Sequence of chain 1.A:
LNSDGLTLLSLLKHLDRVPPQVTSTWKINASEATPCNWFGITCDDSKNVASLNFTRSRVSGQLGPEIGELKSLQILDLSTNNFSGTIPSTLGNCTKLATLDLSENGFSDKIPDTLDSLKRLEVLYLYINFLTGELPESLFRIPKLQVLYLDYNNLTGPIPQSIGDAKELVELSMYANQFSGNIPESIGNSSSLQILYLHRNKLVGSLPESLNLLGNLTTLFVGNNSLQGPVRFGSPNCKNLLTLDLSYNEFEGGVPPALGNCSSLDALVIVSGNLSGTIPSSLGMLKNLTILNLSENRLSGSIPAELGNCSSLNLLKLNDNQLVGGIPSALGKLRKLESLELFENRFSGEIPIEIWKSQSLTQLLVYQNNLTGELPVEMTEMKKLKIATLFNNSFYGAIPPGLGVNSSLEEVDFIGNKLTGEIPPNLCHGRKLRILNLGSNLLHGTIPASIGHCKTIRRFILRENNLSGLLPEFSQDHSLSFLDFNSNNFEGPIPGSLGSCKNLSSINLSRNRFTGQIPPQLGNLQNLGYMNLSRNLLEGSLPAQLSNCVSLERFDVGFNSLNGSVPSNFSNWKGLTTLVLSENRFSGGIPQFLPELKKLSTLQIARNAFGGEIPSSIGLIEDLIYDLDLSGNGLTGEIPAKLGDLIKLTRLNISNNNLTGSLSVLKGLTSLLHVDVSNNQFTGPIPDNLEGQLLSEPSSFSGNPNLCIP

The protein below binds the small molecule below.
Small molecule (SMILES): CC(=O)N[C@@H]1[C@@H](O)[C@H](O)[C@@H](CO)O[C@H]1O

Binding-site contacts:
Ligand atom C2 contacts residue TYR530 of chain 1.A at 3.8 Å (hydrophobic).
Ligand atom C1 contacts residue TYR530 of chain 1.A at 3.9 Å (hydrophobic).
Ligand atom C8 contacts residue ARG554 of chain 1.A at 3.8 Å.
Ligand atom O5 contacts residue ASN532 of chain 1.A at 2.4 Å (h-bond).
Ligand atom C7 contacts residue ASP556 of chain 1.A at 3.9 Å.
Ligand atom C5 contacts residue ASN532 of chain 1.A at 3.7 Å.
Ligand atom C3 contacts residue ASN532 of chain 1.A at 3.7 Å.
Ligand atom O7 contacts residue ARG554 of chain 1.A at 3.9 Å.
Ligand atom C5 contacts residue SER510 of chain 1.A at 4.1 Å.
Ligand atom C8 contacts residue THR578 of chain 1.A at 3.9 Å.
Ligand atom C7 contacts residue ASN532 of chain 1.A at 3.6 Å.
Ligand atom N2 contacts residue ASN532 of chain 1.A at 2.9 Å (h-bond).
Ligand atom C1 contacts residue ASP556 of chain 1.A at 3.7 Å.
Ligand atom O5 contacts residue SER534 of chain 1.A at 3.8 Å.
Ligand atom O5 contacts residue SER510 of chain 1.A at 3.3 Å (h-bond).
Ligand atom C8 contacts residue ASP556 of chain 1.A at 3.9 Å.
Ligand atom C6 contacts residue SER510 of chain 1.A at 3.9 Å.
Ligand atom C1 contacts residue SER510 of chain 1.A at 4.2 Å.
Ligand atom O6 contacts residue ARG511 of chain 1.A at 3.5 Å.
Ligand atom O7 contacts residue ASN532 of chain 1.A at 3.9 Å.
Ligand atom C5 contacts residue SER534 of chain 1.A at 4.2 Å.
Ligand atom C4 contacts residue ASN532 of chain 1.A at 4.2 Å.
Ligand atom O7 contacts residue TYR530 of chain 1.A at 3.3 Å (h-bond).
Ligand atom C2 contacts residue ASP556 of chain 1.A at 3.7 Å.
Ligand atom C7 contacts residue ARG554 of chain 1.A at 4.3 Å.
Ligand atom C3 contacts residue ASP556 of chain 1.A at 4.0 Å.
Ligand atom N2 contacts residue TYR530 of chain 1.A at 4.0 Å.
Ligand atom O6 contacts residue SER510 of chain 1.A at 2.7 Å (h-bond).
Ligand atom C6 contacts residue ARG511 of chain 1.A at 4.4 Å.
Ligand atom C1 contacts residue SER534 of chain 1.A at 3.8 Å.
Ligand atom C7 contacts residue TYR530 of chain 1.A at 3.9 Å (hydrophobic).
Ligand atom N2 contacts residue ASP556 of chain 1.A at 3.0 Å (salt-bridge).
Ligand atom C1 contacts residue ASN532 of chain 1.A at 1.4 Å.
Ligand atom C2 contacts residue ASN532 of chain 1.A at 2.3 Å.